This protein binds this small molecule.
Small molecule (SMILES): N[C@@H](CCC(=O)O)C(=O)O

Binding-site contacts:
Ligand atom N contacts residue ARG129 of chain 1.G at 4.4 Å.
Ligand atom CA contacts residue ARG129 of chain 1.G at 4.1 Å.
Ligand atom C contacts residue GLY228 of chain 1.G at 4.4 Å.
Ligand atom CA contacts residue GLY228 of chain 1.G at 4.5 Å.
Ligand atom OE1 contacts residue GLY229 of chain 1.G at 3.2 Å (h-bond).
Ligand atom OE1 contacts residue GLY228 of chain 1.G at 4.0 Å.
Ligand atom N contacts residue GLY229 of chain 1.G at 3.2 Å (h-bond).
Ligand atom OE1 contacts residue VAL227 of chain 1.G at 4.3 Å.
Ligand atom OXT contacts residue ARG129 of chain 1.G at 2.8 Å (salt-bridge).
Ligand atom N contacts residue GLY228 of chain 1.G at 3.5 Å.
Ligand atom CB contacts residue ARG129 of chain 1.G at 3.8 Å.
Ligand atom CD contacts residue GLY229 of chain 1.G at 4.2 Å.
Ligand atom OXT contacts residue GLY228 of chain 1.G at 3.5 Å.
Ligand atom O contacts residue ARG129 of chain 1.G at 3.5 Å (salt-bridge).
Ligand atom C contacts residue ARG129 of chain 1.G at 3.3 Å.
Ligand atom OE1 contacts residue PHE230 of chain 1.G at 4.4 Å.

Sequence of chain 1.G:
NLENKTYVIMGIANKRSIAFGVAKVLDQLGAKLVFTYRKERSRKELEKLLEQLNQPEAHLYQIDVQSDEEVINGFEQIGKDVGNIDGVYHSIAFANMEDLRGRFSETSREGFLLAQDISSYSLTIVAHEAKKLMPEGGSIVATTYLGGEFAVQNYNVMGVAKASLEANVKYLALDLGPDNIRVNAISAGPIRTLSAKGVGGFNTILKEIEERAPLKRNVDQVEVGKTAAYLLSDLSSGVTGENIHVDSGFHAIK